Sequence of chain 45.E:
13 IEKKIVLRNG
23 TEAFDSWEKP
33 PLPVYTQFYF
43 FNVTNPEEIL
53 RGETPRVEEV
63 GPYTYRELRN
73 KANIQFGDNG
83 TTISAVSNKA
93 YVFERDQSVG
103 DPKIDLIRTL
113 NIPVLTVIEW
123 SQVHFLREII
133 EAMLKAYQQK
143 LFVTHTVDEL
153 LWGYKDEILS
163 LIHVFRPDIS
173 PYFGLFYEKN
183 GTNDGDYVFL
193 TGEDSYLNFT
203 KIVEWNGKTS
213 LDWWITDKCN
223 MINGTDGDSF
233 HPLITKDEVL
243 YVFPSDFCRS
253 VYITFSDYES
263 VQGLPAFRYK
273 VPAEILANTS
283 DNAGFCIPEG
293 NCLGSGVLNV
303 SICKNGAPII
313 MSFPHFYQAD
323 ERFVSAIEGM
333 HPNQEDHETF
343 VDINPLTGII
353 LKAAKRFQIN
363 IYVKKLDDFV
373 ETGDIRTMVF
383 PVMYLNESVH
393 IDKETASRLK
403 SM

Binding-site contacts:
Ligand atom C8 contacts residue ARG324 of chain 45.E at 4.2 Å.
Ligand atom N2 contacts residue ASN280 of chain 45.E at 2.9 Å (h-bond).
Ligand atom C5 contacts residue ASN280 of chain 45.E at 3.7 Å.
Ligand atom O5 contacts residue ASN280 of chain 45.E at 2.4 Å (h-bond).
Ligand atom C8 contacts residue GLY296 of chain 45.E at 4.4 Å.
Ligand atom C4 contacts residue ASN280 of chain 45.E at 4.2 Å.
Ligand atom C7 contacts residue ASN280 of chain 45.E at 3.9 Å.
Ligand atom O7 contacts residue ASN280 of chain 45.E at 4.4 Å.
Ligand atom C2 contacts residue ASN280 of chain 45.E at 2.5 Å.
Ligand atom C1 contacts residue ASN280 of chain 45.E at 1.4 Å.
Ligand atom C3 contacts residue ASN280 of chain 45.E at 3.8 Å.

This small molecule binds to this protein.
Small molecule (SMILES): CC(=O)N[C@H]1[C@H](O[C@H]2[C@H](O)[C@@H](NC(C)=O)CO[C@@H]2CO)O[C@H](CO)[C@@H](O)[C@@H]1O